Sequence of chain 1.B:
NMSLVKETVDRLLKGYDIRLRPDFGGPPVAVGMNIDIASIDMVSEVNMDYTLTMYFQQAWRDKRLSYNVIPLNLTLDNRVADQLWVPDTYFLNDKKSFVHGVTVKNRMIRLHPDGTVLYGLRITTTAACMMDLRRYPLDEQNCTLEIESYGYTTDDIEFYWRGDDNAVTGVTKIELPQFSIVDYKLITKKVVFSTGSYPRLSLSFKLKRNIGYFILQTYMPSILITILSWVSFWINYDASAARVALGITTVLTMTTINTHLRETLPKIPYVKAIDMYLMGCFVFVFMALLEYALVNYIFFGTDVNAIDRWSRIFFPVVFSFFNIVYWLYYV

This small molecule binds to this protein.
Small molecule (SMILES): CC(=O)N[C@H]1[C@H](O[C@H]2[C@H](O)[C@@H](NC(C)=O)CO[C@@H]2CO)O[C@H](CO)[C@@H](O[C@@H]2O[C@H](CO)[C@@H](O)[C@H](O)[C@@H]2O)[C@@H]1O

Binding-site contacts:
Ligand atom N2 contacts residue PRO102 of chain 1.B at 4.5 Å.
Ligand atom C5 contacts residue ASN104 of chain 1.B at 3.6 Å.
Ligand atom C5 contacts residue HIS143 of chain 1.B at 3.9 Å.
Ligand atom N2 contacts residue ASN104 of chain 1.B at 2.9 Å (h-bond).
Ligand atom C6 contacts residue HIS143 of chain 1.B at 4.3 Å.
Ligand atom O7 contacts residue LEU103 of chain 1.B at 3.5 Å.
Ligand atom O6 contacts residue HIS143 of chain 1.B at 3.4 Å (h-bond).
Ligand atom C4 contacts residue ASN104 of chain 1.B at 4.2 Å.
Ligand atom C7 contacts residue ASN104 of chain 1.B at 3.9 Å.
Ligand atom C8 contacts residue ASN104 of chain 1.B at 4.4 Å.
Ligand atom O7 contacts residue ASN104 of chain 1.B at 4.0 Å.
Ligand atom O5 contacts residue ASN104 of chain 1.B at 2.4 Å (h-bond).
Ligand atom C7 contacts residue LEU103 of chain 1.B at 4.4 Å (hydrophobic).
Ligand atom O7 contacts residue PRO102 of chain 1.B at 3.1 Å (h-bond).
Ligand atom C1 contacts residue HIS143 of chain 1.B at 3.6 Å.
Ligand atom C1 contacts residue ASN104 of chain 1.B at 1.4 Å.
Ligand atom C3 contacts residue ASN104 of chain 1.B at 3.8 Å.
Ligand atom C2 contacts residue ASN104 of chain 1.B at 2.5 Å.
Ligand atom O5 contacts residue HIS143 of chain 1.B at 3.3 Å.
Ligand atom C7 contacts residue PRO102 of chain 1.B at 4.1 Å (hydrophobic).